Binding-site contacts:
Ligand atom O5 contacts residue ASN11 of chain 1.B at 2.4 Å (h-bond).
Ligand atom C5 contacts residue ASN11 of chain 1.B at 3.7 Å.
Ligand atom C8 contacts residue ASN38 of chain 1.B at 4.3 Å.
Ligand atom O7 contacts residue ASN11 of chain 1.B at 4.0 Å.
Ligand atom N2 contacts residue PHE39 of chain 1.B at 4.2 Å.
Ligand atom C1 contacts residue ASN11 of chain 1.B at 1.4 Å.
Ligand atom C8 contacts residue PHE39 of chain 1.B at 4.0 Å (hydrophobic).
Ligand atom C4 contacts residue ASN11 of chain 1.B at 4.2 Å.
Ligand atom N2 contacts residue ASN11 of chain 1.B at 2.9 Å (h-bond).
Ligand atom C7 contacts residue ASN11 of chain 1.B at 3.6 Å.
Ligand atom C2 contacts residue ASN11 of chain 1.B at 2.4 Å.
Ligand atom C3 contacts residue ASN11 of chain 1.B at 3.8 Å.

Sequence of chain 1.B:
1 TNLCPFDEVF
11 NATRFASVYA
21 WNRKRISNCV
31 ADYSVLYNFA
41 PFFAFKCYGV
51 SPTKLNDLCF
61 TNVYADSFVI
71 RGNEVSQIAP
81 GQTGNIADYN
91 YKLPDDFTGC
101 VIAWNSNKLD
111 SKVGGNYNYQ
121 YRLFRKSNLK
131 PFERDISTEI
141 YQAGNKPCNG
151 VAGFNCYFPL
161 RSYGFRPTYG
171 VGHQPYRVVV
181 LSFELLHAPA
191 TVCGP

A protein and the small-molecule ligand that binds it are described below.
Small molecule (SMILES): CC(=O)N[C@@H]1[C@@H](O)[C@H](O)[C@@H](CO)O[C@H]1O